Sequence of chain 1.Y:
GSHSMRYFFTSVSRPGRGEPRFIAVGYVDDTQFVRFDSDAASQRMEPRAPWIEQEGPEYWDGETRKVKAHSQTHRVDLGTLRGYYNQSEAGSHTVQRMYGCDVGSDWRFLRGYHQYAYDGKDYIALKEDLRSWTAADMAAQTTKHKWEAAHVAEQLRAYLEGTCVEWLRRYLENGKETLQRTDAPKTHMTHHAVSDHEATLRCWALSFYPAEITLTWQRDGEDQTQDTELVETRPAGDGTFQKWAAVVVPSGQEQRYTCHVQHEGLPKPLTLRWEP

This protein binds this small molecule.
Small molecule (SMILES): CC[C@H](C)[C@H](NC(=O)[C@H](CC1=CN=C2CC=CC=C12)NC(=O)[C@H](CCSC)NC(=O)[C@H](CC(C)C)NC(=O)[C@H](CC(C)C)NC(=O)[C@@H](N)Cc1ccc(O)cc1)C(=O)N[C@H](C(=O)N[C@@H](CCC(N)=O)C(=O)N[C@H](C(=O)O)C(C)C)[C@@H](C)O

Binding-site contacts:
Ligand atom N contacts residue GOL1 of chain 1.DC at 3.1 Å.
Ligand atom CD2 contacts residue TYR7 of chain 1.Y at 3.5 Å (hydrophobic).
Ligand atom O contacts residue TRP147 of chain 1.Y at 3.4 Å.
Ligand atom CD1 contacts residue TYR99 of chain 1.Y at 3.5 Å (hydrophobic).
Ligand atom O contacts residue LYS66 of chain 1.Y at 2.7 Å (salt-bridge).
Ligand atom CZ contacts residue LYS66 of chain 1.Y at 3.6 Å.
Ligand atom CB contacts residue TYR99 of chain 1.Y at 3.5 Å (hydrophobic).
Ligand atom CG2 contacts residue THR143 of chain 1.Y at 3.4 Å.
Ligand atom O contacts residue TYR159 of chain 1.Y at 2.6 Å (h-bond).
Ligand atom O contacts residue LYS146 of chain 1.Y at 2.7 Å (salt-bridge).
Ligand atom CD1 contacts residue HIS70 of chain 1.Y at 3.5 Å.
Ligand atom CD1 contacts residue HIS74 of chain 1.Y at 3.4 Å.
Ligand atom N contacts residue TYR171 of chain 1.Y at 2.8 Å (h-bond).
Ligand atom C contacts residue LYS146 of chain 1.Y at 3.5 Å.
Ligand atom OXT contacts residue TYR84 of chain 1.Y at 3.3 Å (h-bond).
Ligand atom O contacts residue HIS70 of chain 1.Y at 3.4 Å.
Ligand atom N contacts residue LYS66 of chain 1.Y at 3.5 Å (salt-bridge).
Ligand atom CE1 contacts residue TRP167 of chain 1.Y at 3.4 Å (hydrophobic).
Ligand atom CA contacts residue TYR7 of chain 1.Y at 3.5 Å (hydrophobic).
Ligand atom OXT contacts residue THR143 of chain 1.Y at 2.7 Å (h-bond).
Ligand atom CD1 contacts residue TRP167 of chain 1.Y at 3.3 Å (hydrophobic).
Ligand atom CA contacts residue GLU63 of chain 1.Y at 3.3 Å.
Ligand atom OG1 contacts residue GOL1 of chain 1.DC at 3.4 Å.
Ligand atom CD2 contacts residue THR163 of chain 1.Y at 3.2 Å.
Ligand atom N contacts residue TYR99 of chain 1.Y at 3.1 Å (h-bond).
Ligand atom CD2 contacts residue TYR99 of chain 1.Y at 3.4 Å (hydrophobic).
Ligand atom CD1 contacts residue ARG97 of chain 1.Y at 3.6 Å.
Ligand atom N contacts residue ASP77 of chain 1.Y at 2.9 Å (salt-bridge).
Ligand atom O contacts residue THR73 of chain 1.Y at 3.4 Å (h-bond).
Ligand atom O contacts residue LYS146 of chain 1.Y at 3.3 Å (salt-bridge).
Ligand atom CD1 contacts residue MET45 of chain 1.Y at 3.5 Å (hydrophobic).
Ligand atom CD2 contacts residue TYR159 of chain 1.Y at 3.5 Å (hydrophobic).
Ligand atom CE2 contacts residue LYS66 of chain 1.Y at 3.5 Å.
Ligand atom C contacts residue GLU63 of chain 1.Y at 3.6 Å.
Ligand atom N contacts residue GLU63 of chain 1.Y at 2.9 Å (salt-bridge).
Ligand atom CB contacts residue TRP167 of chain 1.Y at 3.4 Å (hydrophobic).
Ligand atom CA contacts residue GOL1 of chain 1.DC at 3.5 Å.
Ligand atom O contacts residue TRP147 of chain 1.Y at 2.8 Å (h-bond).
Ligand atom N contacts residue TYR7 of chain 1.Y at 2.5 Å (h-bond).
Ligand atom CA contacts residue ASP77 of chain 1.Y at 3.5 Å.